Sequence of chain 1.A:
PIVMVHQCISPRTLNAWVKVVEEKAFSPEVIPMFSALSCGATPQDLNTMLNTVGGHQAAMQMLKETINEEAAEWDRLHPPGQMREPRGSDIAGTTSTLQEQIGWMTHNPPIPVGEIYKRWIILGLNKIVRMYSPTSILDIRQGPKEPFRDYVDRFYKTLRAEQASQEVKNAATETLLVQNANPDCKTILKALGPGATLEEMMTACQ

Sequence of chain 4.B:
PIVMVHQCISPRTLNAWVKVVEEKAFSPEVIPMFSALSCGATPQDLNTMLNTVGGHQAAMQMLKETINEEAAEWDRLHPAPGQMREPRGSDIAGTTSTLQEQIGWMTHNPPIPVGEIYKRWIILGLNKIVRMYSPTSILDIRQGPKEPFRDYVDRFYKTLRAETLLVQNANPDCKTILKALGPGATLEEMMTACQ

A protein and the small-molecule ligand that binds it are described below.
Small molecule (SMILES): CC(C)(C#Cc1ccc(-c2ccc(Cl)c3c(NS(C)(=O)=O)nn(CC(F)(F)F)c23)c([C@H](Cc2cc(F)cc(F)c2)NC(=O)Cn2nc(C(F)(F)F)c3c2C(F)(F)[C@@H]2C[C@H]32)n1)S(C)(=O)=O

Binding-site contacts:
Ligand atom C11 contacts residue TYR131 of chain 1.A at 3.3 Å (hydrophobic).
Ligand atom O51 contacts residue ASN75 of chain 1.A at 2.7 Å (h-bond).
Ligand atom O57 contacts residue PRO39 of chain 4.B at 3.4 Å.
Ligand atom C31 contacts residue LYS71 of chain 1.A at 3.4 Å.
Ligand atom F27 contacts residue ILE74 of chain 1.A at 3.2 Å.
Ligand atom F52 contacts residue ARG174 of chain 4.B at 3.3 Å.
Ligand atom O59 contacts residue ASN58 of chain 1.A at 2.9 Å (h-bond).
Ligand atom N17 contacts residue LYS71 of chain 1.A at 3.4 Å.
Ligand atom O57 contacts residue SER42 of chain 4.B at 3.3 Å (h-bond).
Ligand atom N15 contacts residue LYS71 of chain 1.A at 3.4 Å.
Ligand atom C23 contacts residue MET67 of chain 1.A at 3.5 Å (hydrophobic).
Ligand atom C12 contacts residue ASN54 of chain 1.A at 3.2 Å.
Ligand atom F26 contacts residue LEU57 of chain 1.A at 3.1 Å.
Ligand atom C39 contacts residue GLN64 of chain 1.A at 3.4 Å.
Ligand atom C32 contacts residue LYS71 of chain 1.A at 3.5 Å.
Ligand atom C44 contacts residue ASN58 of chain 1.A at 3.4 Å.
Ligand atom F52 contacts residue LEU173 of chain 4.B at 3.3 Å.
Ligand atom C58 contacts residue THR55 of chain 1.A at 3.4 Å.
Ligand atom C16 contacts residue LYS71 of chain 1.A at 3.3 Å.
Ligand atom O50 contacts residue LYS71 of chain 1.A at 3.1 Å.
Ligand atom O59 contacts residue THR55 of chain 1.A at 3.3 Å.
Ligand atom C19 contacts residue ASN54 of chain 1.A at 3.4 Å.
Ligand atom C36 contacts residue GLN68 of chain 1.A at 3.2 Å.
Ligand atom F62 contacts residue THR108 of chain 1.A at 3.5 Å.
Ligand atom N43 contacts residue ASN58 of chain 1.A at 2.8 Å (h-bond).
Ligand atom F53 contacts residue LEU173 of chain 4.B at 3.3 Å.
Ligand atom C25 contacts residue ASN58 of chain 1.A at 3.3 Å.
Ligand atom C08 contacts residue THR108 of chain 1.A at 3.4 Å.
Ligand atom N06 contacts residue ASN58 of chain 1.A at 2.9 Å (h-bond).
Ligand atom F53 contacts residue TYR170 of chain 4.B at 3.4 Å.
Ligand atom F42 contacts residue GLN64 of chain 1.A at 3.4 Å.
Ligand atom O29 contacts residue LYS71 of chain 1.A at 2.7 Å (salt-bridge).
Ligand atom C45 contacts residue ASN58 of chain 1.A at 3.5 Å.
Ligand atom O59 contacts residue ASN54 of chain 1.A at 3.5 Å (h-bond).
Ligand atom C12 contacts residue TYR131 of chain 1.A at 3.5 Å (hydrophobic).
Ligand atom C07 contacts residue THR108 of chain 1.A at 3.5 Å.
Ligand atom F26 contacts residue MET67 of chain 1.A at 3.2 Å.
Ligand atom F27 contacts residue LEU70 of chain 1.A at 3.4 Å.
Ligand atom F27 contacts residue LYS71 of chain 1.A at 3.2 Å.
Ligand atom F41 contacts residue LYS71 of chain 1.A at 3.1 Å.